This small molecule binds to this protein.
Small molecule (SMILES): CC(=O)N[C@@H]1[C@@H](O)[C@H](O)[C@@H](CO)O[C@H]1O

Binding-site contacts:
Ligand atom O5 contacts residue THR156 of chain 3.D at 3.7 Å.
Ligand atom C1 contacts residue THR156 of chain 3.D at 4.1 Å.
Ligand atom C2 contacts residue ASN154 of chain 3.D at 2.9 Å.
Ligand atom N2 contacts residue GLU150 of chain 3.D at 3.8 Å.
Ligand atom O7 contacts residue GLU150 of chain 3.D at 3.8 Å.
Ligand atom C7 contacts residue GLU150 of chain 3.D at 3.3 Å.
Ligand atom C8 contacts residue GLU150 of chain 3.D at 3.0 Å.
Ligand atom O6 contacts residue THR156 of chain 3.D at 3.1 Å.
Ligand atom C5 contacts residue THR156 of chain 3.D at 3.6 Å.
Ligand atom C6 contacts residue THR156 of chain 3.D at 3.5 Å.
Ligand atom C5 contacts residue ASN154 of chain 3.D at 3.1 Å.
Ligand atom O5 contacts residue ASN154 of chain 3.D at 2.2 Å (h-bond).
Ligand atom C7 contacts residue ASN154 of chain 3.D at 4.3 Å.
Ligand atom C1 contacts residue ASN154 of chain 3.D at 1.5 Å.
Ligand atom O7 contacts residue ASN154 of chain 3.D at 4.4 Å.
Ligand atom C6 contacts residue ASN154 of chain 3.D at 4.3 Å.
Ligand atom C3 contacts residue ASN154 of chain 3.D at 3.8 Å.
Ligand atom N2 contacts residue ASN154 of chain 3.D at 3.6 Å (h-bond).
Ligand atom O6 contacts residue ASN154 of chain 3.D at 4.2 Å.
Ligand atom C4 contacts residue ASN154 of chain 3.D at 4.0 Å.

Sequence of chain 3.D:
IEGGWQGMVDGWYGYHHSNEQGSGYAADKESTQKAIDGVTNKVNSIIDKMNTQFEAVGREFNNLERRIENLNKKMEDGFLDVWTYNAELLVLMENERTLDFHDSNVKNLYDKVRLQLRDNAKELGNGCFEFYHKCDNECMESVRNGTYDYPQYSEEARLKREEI